This protein binds this small molecule.
Small molecule (SMILES): CC(=O)N[C@@H]1[C@@H](O)[C@H](O)[C@@H](CO)O[C@H]1O

Binding-site contacts:
Ligand atom C7 contacts residue SER545 of chain 1.A at 4.1 Å.
Ligand atom C3 contacts residue SER420 of chain 1.A at 3.0 Å.
Ligand atom C7 contacts residue SER420 of chain 1.A at 3.6 Å.
Ligand atom O7 contacts residue SER545 of chain 1.A at 3.9 Å.
Ligand atom O3 contacts residue SER420 of chain 1.A at 2.7 Å (h-bond).
Ligand atom C8 contacts residue HIS417 of chain 1.A at 3.9 Å.
Ligand atom C7 contacts residue ASP543 of chain 1.A at 4.5 Å.
Ligand atom C8 contacts residue ASP543 of chain 1.A at 3.1 Å.
Ligand atom C8 contacts residue SER420 of chain 1.A at 3.6 Å.
Ligand atom N2 contacts residue SER420 of chain 1.A at 2.7 Å (h-bond).
Ligand atom C2 contacts residue ASN546 of chain 1.A at 2.4 Å.
Ligand atom C5 contacts residue ASN546 of chain 1.A at 3.6 Å.
Ligand atom C2 contacts residue SER420 of chain 1.A at 3.4 Å.
Ligand atom O7 contacts residue ASN546 of chain 1.A at 2.7 Å (h-bond).
Ligand atom C4 contacts residue ASN546 of chain 1.A at 4.2 Å.
Ligand atom C8 contacts residue SER545 of chain 1.A at 3.2 Å.
Ligand atom O5 contacts residue ASN546 of chain 1.A at 2.3 Å (h-bond).
Ligand atom C7 contacts residue ASN546 of chain 1.A at 3.0 Å.
Ligand atom C8 contacts residue ASN546 of chain 1.A at 4.3 Å.
Ligand atom C3 contacts residue ASN546 of chain 1.A at 3.8 Å.
Ligand atom C8 contacts residue LYS416 of chain 1.A at 4.5 Å.
Ligand atom N2 contacts residue ASN546 of chain 1.A at 2.9 Å (h-bond).
Ligand atom C1 contacts residue ASN546 of chain 1.A at 1.4 Å.
Ligand atom C4 contacts residue SER420 of chain 1.A at 4.5 Å.

Sequence of chain 1.A:
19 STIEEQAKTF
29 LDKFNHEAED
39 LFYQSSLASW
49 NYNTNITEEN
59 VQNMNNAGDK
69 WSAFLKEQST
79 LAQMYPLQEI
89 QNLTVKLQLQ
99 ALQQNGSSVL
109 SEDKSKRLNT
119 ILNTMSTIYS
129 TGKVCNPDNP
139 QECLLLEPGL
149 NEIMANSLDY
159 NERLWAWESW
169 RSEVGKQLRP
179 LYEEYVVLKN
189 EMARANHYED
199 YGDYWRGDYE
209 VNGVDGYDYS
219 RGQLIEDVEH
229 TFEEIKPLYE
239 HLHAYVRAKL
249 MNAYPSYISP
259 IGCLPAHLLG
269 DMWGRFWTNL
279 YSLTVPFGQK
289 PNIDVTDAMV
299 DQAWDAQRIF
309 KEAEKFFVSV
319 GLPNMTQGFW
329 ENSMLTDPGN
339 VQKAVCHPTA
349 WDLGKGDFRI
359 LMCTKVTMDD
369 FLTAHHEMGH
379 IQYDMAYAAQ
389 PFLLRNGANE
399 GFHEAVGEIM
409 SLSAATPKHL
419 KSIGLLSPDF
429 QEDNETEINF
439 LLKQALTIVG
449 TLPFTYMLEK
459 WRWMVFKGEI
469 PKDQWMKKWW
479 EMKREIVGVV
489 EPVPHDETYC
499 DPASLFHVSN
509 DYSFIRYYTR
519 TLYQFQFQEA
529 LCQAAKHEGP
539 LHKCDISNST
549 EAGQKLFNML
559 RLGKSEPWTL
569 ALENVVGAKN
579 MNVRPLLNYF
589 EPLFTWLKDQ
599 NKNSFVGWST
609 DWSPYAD